Binding-site contacts:
Ligand atom O2B contacts residue LYS197 of chain 1.A at 2.7 Å (salt-bridge).
Ligand atom O1A contacts residue LYS197 of chain 1.A at 3.5 Å (salt-bridge).
Ligand atom O1A contacts residue GLY196 of chain 1.A at 3.2 Å.
Ligand atom O3B contacts residue GLY194 of chain 1.A at 3.0 Å (h-bond).
Ligand atom O3G contacts residue LYS197 of chain 1.A at 3.0 Å (salt-bridge).
Ligand atom N7 contacts residue GLY196 of chain 1.A at 3.5 Å.
Ligand atom O3A contacts residue GLY196 of chain 1.A at 3.2 Å (h-bond).
Ligand atom O2G contacts residue SER246 of chain 1.A at 2.9 Å (h-bond).
Ligand atom N7 contacts residue ASN138 of chain 1.A at 3.5 Å (h-bond).
Ligand atom O2A contacts residue ASN242 of chain 1.A at 3.1 Å (h-bond).
Ligand atom O1A contacts residue GLU199 of chain 1.A at 2.9 Å (salt-bridge).
Ligand atom O3G contacts residue PHE471 of chain 1.A at 3.1 Å.
Ligand atom N6 contacts residue GLN203 of chain 1.A at 3.5 Å (h-bond).
Ligand atom O4' contacts residue TYR140 of chain 1.A at 3.4 Å.
Ligand atom O2B contacts residue GLY196 of chain 1.A at 2.9 Å (h-bond).
Ligand atom O3B contacts residue ASN242 of chain 1.A at 3.4 Å (h-bond).
Ligand atom S1G contacts residue SER245 of chain 1.A at 3.0 Å (h-bond).
Ligand atom PG contacts residue ASN242 of chain 1.A at 3.6 Å.
Ligand atom C2 contacts residue LYS141 of chain 1.A at 3.2 Å.
Ligand atom C8 contacts residue GLU199 of chain 1.A at 3.4 Å.
Ligand atom C5 contacts residue ASN138 of chain 1.A at 3.5 Å.
Ligand atom O2G contacts residue MG1 of chain 1.M at 2.6 Å.
Ligand atom C5' contacts residue ASN242 of chain 1.A at 3.6 Å.
Ligand atom C1' contacts residue ASN138 of chain 1.A at 3.6 Å.
Ligand atom O2B contacts residue ALA195 of chain 1.A at 3.2 Å (h-bond).
Ligand atom O1A contacts residue THR198 of chain 1.A at 3.1 Å (h-bond).
Ligand atom C8 contacts residue GLY196 of chain 1.A at 3.6 Å.
Ligand atom PB contacts residue MG1 of chain 1.M at 3.6 Å.
Ligand atom O3A contacts residue ASN242 of chain 1.A at 3.4 Å (h-bond).
Ligand atom S1G contacts residue SER193 of chain 1.A at 3.4 Å.
Ligand atom O1B contacts residue THR198 of chain 1.A at 3.2 Å (h-bond).
Ligand atom O4' contacts residue ASN138 of chain 1.A at 3.1 Å (h-bond).
Ligand atom C8 contacts residue ASN138 of chain 1.A at 3.2 Å.
Ligand atom S1G contacts residue ASN242 of chain 1.A at 3.2 Å (h-bond).
Ligand atom O1B contacts residue MG1 of chain 1.M at 2.3 Å.
Ligand atom N9 contacts residue ASN138 of chain 1.A at 3.0 Å (h-bond).
Ligand atom C4 contacts residue ASN138 of chain 1.A at 3.3 Å.
Ligand atom N7 contacts residue GLU199 of chain 1.A at 3.3 Å.
Ligand atom O3B contacts residue LYS197 of chain 1.A at 3.4 Å (salt-bridge).
Ligand atom N1 contacts residue PRO139 of chain 1.A at 3.5 Å.

This protein binds this small molecule.
Small molecule (SMILES): Nc1ncnc2c1ncn2[C@@H]1O[C@H](COP(=O)(O)OP(=O)(O)OP(O)(O)=S)[C@@H](O)[C@H]1O

Sequence of chain 1.A:
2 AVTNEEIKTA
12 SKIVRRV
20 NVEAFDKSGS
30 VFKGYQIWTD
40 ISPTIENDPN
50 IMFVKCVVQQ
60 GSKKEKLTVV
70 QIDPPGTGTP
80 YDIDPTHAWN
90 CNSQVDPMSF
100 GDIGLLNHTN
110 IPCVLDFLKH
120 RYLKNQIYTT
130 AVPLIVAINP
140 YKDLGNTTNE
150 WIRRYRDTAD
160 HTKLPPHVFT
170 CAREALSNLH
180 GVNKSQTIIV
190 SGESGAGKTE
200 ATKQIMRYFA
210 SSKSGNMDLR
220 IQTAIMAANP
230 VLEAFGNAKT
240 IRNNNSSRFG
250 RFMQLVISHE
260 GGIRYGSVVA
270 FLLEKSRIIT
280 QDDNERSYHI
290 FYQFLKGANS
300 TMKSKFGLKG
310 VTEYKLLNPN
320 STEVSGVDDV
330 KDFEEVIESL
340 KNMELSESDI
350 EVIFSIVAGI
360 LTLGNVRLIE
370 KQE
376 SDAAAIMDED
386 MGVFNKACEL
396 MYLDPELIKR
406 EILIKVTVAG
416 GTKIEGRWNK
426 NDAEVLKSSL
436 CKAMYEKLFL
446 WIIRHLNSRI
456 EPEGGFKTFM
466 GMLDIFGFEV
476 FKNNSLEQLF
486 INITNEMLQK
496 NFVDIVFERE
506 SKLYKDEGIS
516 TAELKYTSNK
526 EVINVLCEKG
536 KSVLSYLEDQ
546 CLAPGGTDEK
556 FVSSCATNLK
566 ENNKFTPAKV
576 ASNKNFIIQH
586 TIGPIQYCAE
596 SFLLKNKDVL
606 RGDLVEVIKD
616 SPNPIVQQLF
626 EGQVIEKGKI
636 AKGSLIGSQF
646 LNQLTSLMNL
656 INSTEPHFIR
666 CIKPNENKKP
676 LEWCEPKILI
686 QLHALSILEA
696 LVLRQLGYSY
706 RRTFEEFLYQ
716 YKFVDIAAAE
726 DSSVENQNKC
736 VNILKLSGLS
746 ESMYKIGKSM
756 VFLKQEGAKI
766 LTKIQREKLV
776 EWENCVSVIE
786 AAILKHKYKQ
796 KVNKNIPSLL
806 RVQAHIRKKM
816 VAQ